This protein binds this small molecule.
Small molecule (SMILES): CC1=C(CCC(=O)O)C2=Cc3c(CCC(=O)O)c(C)c4n3[Fe@]35n6c(c(C)c(CCC(=O)O)c6=CC1=[N+]23)=CC1=[N+]5C(=C4)C(C)=C1CCC(=O)O

Sequence of chain 2.G:
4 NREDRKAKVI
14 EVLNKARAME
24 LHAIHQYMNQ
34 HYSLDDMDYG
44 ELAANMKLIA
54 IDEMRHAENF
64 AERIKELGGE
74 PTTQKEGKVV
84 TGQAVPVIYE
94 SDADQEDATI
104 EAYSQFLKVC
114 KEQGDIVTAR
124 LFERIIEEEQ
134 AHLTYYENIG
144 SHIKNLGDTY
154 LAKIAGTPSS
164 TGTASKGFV

Sequence of chain 2.H:
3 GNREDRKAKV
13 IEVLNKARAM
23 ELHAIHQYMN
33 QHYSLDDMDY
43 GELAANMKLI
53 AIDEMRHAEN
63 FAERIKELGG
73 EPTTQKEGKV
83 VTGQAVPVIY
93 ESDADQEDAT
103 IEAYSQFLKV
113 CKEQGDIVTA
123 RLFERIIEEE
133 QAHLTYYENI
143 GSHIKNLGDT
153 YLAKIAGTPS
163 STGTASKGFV

Binding-site contacts:
Ligand atom C1D contacts residue MET57 of chain 2.H at 3.4 Å (hydrophobic).
Ligand atom CMD contacts residue MET57 of chain 2.H at 3.5 Å (hydrophobic).
Ligand atom CHB contacts residue MET57 of chain 2.G at 3.5 Å (hydrophobic).
Ligand atom O1A contacts residue ARG20 of chain 2.G at 2.7 Å (salt-bridge).
Ligand atom O2D contacts residue ARG20 of chain 2.H at 2.8 Å (salt-bridge).
Ligand atom NA contacts residue MET57 of chain 2.G at 3.3 Å (h-bond).
Ligand atom O1B contacts residue LYS50 of chain 2.H at 2.8 Å (salt-bridge).
Ligand atom C4A contacts residue MET57 of chain 2.H at 3.5 Å (hydrophobic).
Ligand atom CGB contacts residue SER168 of chain 2.H at 3.4 Å.
Ligand atom O1D contacts residue HIS28 of chain 2.G at 2.8 Å.
Ligand atom CGA contacts residue TYR35 of chain 2.H at 3.5 Å (hydrophobic).
Ligand atom FE contacts residue MET57 of chain 2.H at 2.4 Å.
Ligand atom CMD contacts residue MET31 of chain 2.G at 3.5 Å (hydrophobic).
Ligand atom NA contacts residue MET57 of chain 2.H at 3.5 Å (h-bond).
Ligand atom NB contacts residue MET57 of chain 2.G at 3.1 Å (h-bond).
Ligand atom ND contacts residue MET57 of chain 2.G at 3.0 Å.
Ligand atom CHB contacts residue MET57 of chain 2.H at 3.4 Å (hydrophobic).
Ligand atom CMC contacts residue LYS50 of chain 2.G at 3.5 Å.
Ligand atom O1A contacts residue TYR35 of chain 2.H at 2.7 Å (h-bond).
Ligand atom ND contacts residue MET57 of chain 2.H at 3.3 Å (h-bond).
Ligand atom C1B contacts residue MET57 of chain 2.H at 3.3 Å (hydrophobic).
Ligand atom C1B contacts residue MET57 of chain 2.G at 3.4 Å (hydrophobic).
Ligand atom NB contacts residue MET57 of chain 2.H at 2.8 Å (h-bond).
Ligand atom O2B contacts residue SER168 of chain 2.H at 2.7 Å (h-bond).
Ligand atom O2D contacts residue TYR35 of chain 2.G at 3.2 Å (h-bond).
Ligand atom CMB contacts residue GLU61 of chain 2.G at 3.4 Å.
Ligand atom O1D contacts residue ARG20 of chain 2.H at 3.5 Å (salt-bridge).
Ligand atom O2A contacts residue ARG20 of chain 2.G at 2.6 Å (salt-bridge).
Ligand atom NC contacts residue MET57 of chain 2.H at 3.2 Å (h-bond).
Ligand atom FE contacts residue MET57 of chain 2.G at 2.4 Å.
Ligand atom O2C contacts residue SER168 of chain 2.H at 2.1 Å.
Ligand atom CGD contacts residue ARG20 of chain 2.H at 3.5 Å.
Ligand atom CMD contacts residue GLU61 of chain 2.H at 3.4 Å.
Ligand atom CBB contacts residue SER168 of chain 2.H at 3.3 Å.
Ligand atom CGC contacts residue SER168 of chain 2.H at 3.3 Å.
Ligand atom NC contacts residue MET57 of chain 2.G at 2.9 Å (h-bond).
Ligand atom O2C contacts residue LYS169 of chain 2.H at 3.4 Å (salt-bridge).
Ligand atom C1D contacts residue MET57 of chain 2.G at 3.4 Å (hydrophobic).
Ligand atom CGA contacts residue ARG20 of chain 2.G at 3.2 Å.
Ligand atom C4D contacts residue MET57 of chain 2.G at 3.5 Å (hydrophobic).